Binding-site contacts:
Ligand atom C10 contacts residue SER317 of chain 1.C at 4.1 Å.
Ligand atom C18 contacts residue LEU313 of chain 1.C at 4.3 Å (hydrophobic).
Ligand atom C12 contacts residue TRP250 of chain 1.A at 4.1 Å (hydrophobic).
Ligand atom C16 contacts residue PHE319 of chain 1.A at 4.1 Å (hydrophobic).
Ligand atom N02 contacts residue SER317 of chain 1.C at 3.9 Å.
Ligand atom C19 contacts residue PHE319 of chain 1.A at 3.7 Å (hydrophobic).
Ligand atom C16 contacts residue TRP250 of chain 1.A at 4.1 Å (hydrophobic).
Ligand atom C09 contacts residue PHE318 of chain 1.C at 3.5 Å (hydrophobic).
Ligand atom C05 contacts residue TRP250 of chain 1.A at 4.1 Å (hydrophobic).
Ligand atom N02 contacts residue LEU313 of chain 1.C at 3.2 Å (h-bond).
Ligand atom C18 contacts residue TRP250 of chain 1.A at 4.3 Å (hydrophobic).
Ligand atom C08 contacts residue PHE318 of chain 1.C at 3.8 Å (hydrophobic).
Ligand atom C07 contacts residue PRO322 of chain 1.A at 3.8 Å (hydrophobic).
Ligand atom C04 contacts residue LEU326 of chain 1.A at 3.8 Å (hydrophobic).
Ligand atom C03 contacts residue LEU314 of chain 1.C at 4.5 Å (hydrophobic).
Ligand atom C06 contacts residue SER317 of chain 1.C at 3.9 Å.
Ligand atom C12 contacts residue PRO322 of chain 1.A at 4.1 Å (hydrophobic).
Ligand atom C08 contacts residue LEU314 of chain 1.C at 3.5 Å (hydrophobic).
Ligand atom C06 contacts residue PRO322 of chain 1.A at 4.2 Å (hydrophobic).
Ligand atom C14 contacts residue PHE319 of chain 1.A at 3.8 Å (hydrophobic).
Ligand atom O01 contacts residue TRP250 of chain 1.A at 2.3 Å (h-bond).
Ligand atom C10 contacts residue TRP250 of chain 1.A at 3.4 Å (hydrophobic).
Ligand atom C11 contacts residue TRP250 of chain 1.A at 3.9 Å (hydrophobic).
Ligand atom N02 contacts residue TRP250 of chain 1.A at 4.2 Å.
Ligand atom C17 contacts residue SER317 of chain 1.C at 3.5 Å.
Ligand atom C13 contacts residue LEU313 of chain 1.C at 4.1 Å (hydrophobic).
Ligand atom C07 contacts residue LEU326 of chain 1.A at 3.4 Å (hydrophobic).
Ligand atom C10 contacts residue PRO322 of chain 1.A at 3.9 Å (hydrophobic).
Ligand atom C17 contacts residue PRO322 of chain 1.A at 3.4 Å (hydrophobic).
Ligand atom C17 contacts residue PHE319 of chain 1.A at 3.8 Å (hydrophobic).
Ligand atom C13 contacts residue TRP250 of chain 1.A at 3.9 Å (hydrophobic).
Ligand atom C09 contacts residue LEU326 of chain 1.A at 4.0 Å (hydrophobic).
Ligand atom C12 contacts residue LEU313 of chain 1.C at 4.1 Å (hydrophobic).
Ligand atom C17 contacts residue LEU313 of chain 1.C at 4.3 Å (hydrophobic).
Ligand atom O01 contacts residue PRO322 of chain 1.A at 3.5 Å.
Ligand atom C15 contacts residue TRP250 of chain 1.A at 4.0 Å (hydrophobic).
Ligand atom C11 contacts residue LEU313 of chain 1.C at 3.5 Å (hydrophobic).
Ligand atom C10 contacts residue LEU313 of chain 1.C at 4.5 Å (hydrophobic).
Ligand atom C14 contacts residue TRP250 of chain 1.A at 4.1 Å (hydrophobic).
Ligand atom C19 contacts residue TRP250 of chain 1.A at 4.0 Å (hydrophobic).

Sequence of chain 1.C:
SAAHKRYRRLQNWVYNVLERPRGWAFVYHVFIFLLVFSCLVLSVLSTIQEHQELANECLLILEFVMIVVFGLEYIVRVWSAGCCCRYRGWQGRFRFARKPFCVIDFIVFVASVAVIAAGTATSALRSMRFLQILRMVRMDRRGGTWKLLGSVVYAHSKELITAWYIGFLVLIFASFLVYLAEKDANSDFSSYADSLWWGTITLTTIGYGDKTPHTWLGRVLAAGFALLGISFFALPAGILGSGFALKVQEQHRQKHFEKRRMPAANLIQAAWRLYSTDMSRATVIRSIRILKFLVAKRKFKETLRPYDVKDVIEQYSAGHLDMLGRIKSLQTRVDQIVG

Sequence of chain 1.A:
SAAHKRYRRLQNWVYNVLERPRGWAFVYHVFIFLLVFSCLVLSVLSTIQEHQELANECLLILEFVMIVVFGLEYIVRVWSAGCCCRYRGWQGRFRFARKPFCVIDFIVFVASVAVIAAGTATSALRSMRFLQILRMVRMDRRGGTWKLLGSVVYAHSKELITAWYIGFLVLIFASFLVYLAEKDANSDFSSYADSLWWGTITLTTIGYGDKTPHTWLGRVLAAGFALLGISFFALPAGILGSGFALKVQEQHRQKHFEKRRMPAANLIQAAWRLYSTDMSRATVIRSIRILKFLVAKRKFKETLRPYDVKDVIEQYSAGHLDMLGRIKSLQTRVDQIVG

A small-molecule ligand and the protein it binds are described below.
Small molecule (SMILES): Cc1cc(C)c(NC(=O)[C@H]2C[C@@H]3CC[C@H]2C3)c(C)c1